Sequence of chain 1.D:
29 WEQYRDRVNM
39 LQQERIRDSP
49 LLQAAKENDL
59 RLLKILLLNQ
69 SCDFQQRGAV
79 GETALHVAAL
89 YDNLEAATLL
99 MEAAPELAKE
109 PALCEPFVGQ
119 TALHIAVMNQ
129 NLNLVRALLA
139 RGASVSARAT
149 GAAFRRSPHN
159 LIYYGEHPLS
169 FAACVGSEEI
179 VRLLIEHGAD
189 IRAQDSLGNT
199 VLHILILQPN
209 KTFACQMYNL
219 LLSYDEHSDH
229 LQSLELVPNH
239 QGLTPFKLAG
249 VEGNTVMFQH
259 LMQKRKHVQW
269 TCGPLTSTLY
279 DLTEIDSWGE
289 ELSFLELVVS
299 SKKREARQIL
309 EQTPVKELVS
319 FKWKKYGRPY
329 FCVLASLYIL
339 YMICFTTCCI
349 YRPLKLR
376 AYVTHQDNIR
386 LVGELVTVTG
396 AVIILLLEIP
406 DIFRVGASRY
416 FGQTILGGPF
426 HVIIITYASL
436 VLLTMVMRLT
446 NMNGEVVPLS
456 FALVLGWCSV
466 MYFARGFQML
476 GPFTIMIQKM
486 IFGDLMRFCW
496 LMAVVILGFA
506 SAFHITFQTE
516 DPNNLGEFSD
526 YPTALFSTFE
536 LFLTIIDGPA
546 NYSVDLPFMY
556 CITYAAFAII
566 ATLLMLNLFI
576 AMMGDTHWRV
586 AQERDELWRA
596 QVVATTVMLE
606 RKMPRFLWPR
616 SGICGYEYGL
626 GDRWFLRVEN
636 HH

This protein binds this small molecule.
Small molecule (SMILES): Clc1ccc(CO[C@@H](Cn2ccnc2)c2ccc(Cl)cc2Cl)cc1

Sequence of chain 1.A:
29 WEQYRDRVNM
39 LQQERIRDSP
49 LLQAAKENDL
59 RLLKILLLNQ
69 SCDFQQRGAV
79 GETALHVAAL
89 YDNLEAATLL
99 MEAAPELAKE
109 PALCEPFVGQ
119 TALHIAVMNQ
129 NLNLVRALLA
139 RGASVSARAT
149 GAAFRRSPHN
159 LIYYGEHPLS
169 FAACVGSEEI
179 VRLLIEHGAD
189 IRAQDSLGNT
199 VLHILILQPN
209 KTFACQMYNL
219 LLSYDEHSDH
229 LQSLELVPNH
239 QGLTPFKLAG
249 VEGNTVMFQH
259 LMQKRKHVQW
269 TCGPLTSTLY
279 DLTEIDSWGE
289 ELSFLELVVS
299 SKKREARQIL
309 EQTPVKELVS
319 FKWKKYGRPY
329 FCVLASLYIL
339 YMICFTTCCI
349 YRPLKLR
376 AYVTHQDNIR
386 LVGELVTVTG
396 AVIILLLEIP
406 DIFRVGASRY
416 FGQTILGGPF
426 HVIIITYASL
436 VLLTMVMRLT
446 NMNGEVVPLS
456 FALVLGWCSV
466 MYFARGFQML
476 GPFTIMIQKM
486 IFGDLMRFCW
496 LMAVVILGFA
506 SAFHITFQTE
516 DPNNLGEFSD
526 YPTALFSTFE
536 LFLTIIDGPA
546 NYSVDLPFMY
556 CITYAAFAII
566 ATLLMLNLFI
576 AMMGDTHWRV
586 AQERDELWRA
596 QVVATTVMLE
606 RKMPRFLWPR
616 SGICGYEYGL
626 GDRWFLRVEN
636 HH

Binding-site contacts:
Ligand atom CL4 contacts residue PHE425 of chain 1.A at 3.5 Å.
Ligand atom C2 contacts residue LEU460 of chain 1.A at 3.4 Å (hydrophobic).
Ligand atom C9 contacts residue ALA561 of chain 1.D at 3.8 Å (hydrophobic).
Ligand atom C14 contacts residue PHE425 of chain 1.A at 4.1 Å (hydrophobic).
Ligand atom CL4 contacts residue GLN483 of chain 1.A at 4.4 Å.
Ligand atom C13 contacts residue LEU460 of chain 1.A at 3.4 Å (hydrophobic).
Ligand atom C10 contacts residue ALA561 of chain 1.D at 4.2 Å (hydrophobic).
Ligand atom C1 contacts residue LEU460 of chain 1.A at 3.9 Å (hydrophobic).
Ligand atom CL2 contacts residue PHE456 of chain 1.A at 3.5 Å.
Ligand atom CL4 contacts residue ILE482 of chain 1.A at 3.6 Å.
Ligand atom CL8 contacts residue ILE565 of chain 1.D at 4.4 Å.
Ligand atom C8 contacts residue LEU460 of chain 1.A at 4.3 Å (hydrophobic).
Ligand atom CL8 contacts residue CYS463 of chain 1.A at 3.9 Å.
Ligand atom C5 contacts residue PHE425 of chain 1.A at 4.5 Å (hydrophobic).
Ligand atom O20 contacts residue LEU460 of chain 1.A at 4.1 Å.
Ligand atom C19 contacts residue ILE428 of chain 1.A at 4.2 Å (hydrophobic).